This protein binds this small molecule.
Small molecule (SMILES): CCCCCCCCCCCC(=O)N[C@@H](Cc1ccc(O)cc1)C(=O)O

Binding-site contacts:
Ligand atom O contacts residue GLN99 of chain 1.C at 3.7 Å.
Ligand atom CZ contacts residue VAL168 of chain 1.C at 3.7 Å (hydrophobic).
Ligand atom CA contacts residue TYR29 of chain 1.C at 3.4 Å (hydrophobic).
Ligand atom C5 contacts residue VAL97 of chain 1.C at 3.8 Å (hydrophobic).
Ligand atom O2 contacts residue GLN99 of chain 1.C at 2.9 Å (h-bond).
Ligand atom CE1 contacts residue PRO171 of chain 1.C at 3.3 Å (hydrophobic).
Ligand atom OL contacts residue TYR29 of chain 1.C at 3.8 Å.
Ligand atom CG contacts residue SER142 of chain 1.C at 3.5 Å.
Ligand atom CD1 contacts residue SER142 of chain 1.C at 3.3 Å.
Ligand atom O2 contacts residue TYR29 of chain 1.C at 2.5 Å (h-bond).
Ligand atom OH contacts residue PRO171 of chain 1.C at 2.8 Å (h-bond).
Ligand atom C6 contacts residue TYR151 of chain 1.C at 3.4 Å (hydrophobic).
Ligand atom OH contacts residue ALA170 of chain 1.C at 3.4 Å.
Ligand atom C10 contacts residue PHE124 of chain 1.C at 3.7 Å (hydrophobic).
Ligand atom C8 contacts residue PHE124 of chain 1.C at 3.7 Å (hydrophobic).
Ligand atom C4 contacts residue TYR151 of chain 1.C at 3.4 Å (hydrophobic).
Ligand atom C3 contacts residue PHE100 of chain 1.C at 3.8 Å (hydrophobic).
Ligand atom C contacts residue TYR29 of chain 1.C at 3.3 Å (hydrophobic).
Ligand atom N contacts residue SER142 of chain 1.C at 2.7 Å (h-bond).
Ligand atom CA contacts residue SER142 of chain 1.C at 3.6 Å.
Ligand atom C2 contacts residue SER142 of chain 1.C at 3.5 Å.
Ligand atom C1 contacts residue SER142 of chain 1.C at 3.6 Å.
Ligand atom C contacts residue GLN99 of chain 1.C at 3.6 Å.
Ligand atom CE1 contacts residue ASN144 of chain 1.C at 3.8 Å.
Ligand atom O contacts residue VAL98 of chain 1.C at 3.1 Å.
Ligand atom CE2 contacts residue TYR34 of chain 1.C at 3.8 Å (hydrophobic).
Ligand atom C contacts residue VAL98 of chain 1.C at 3.8 Å (hydrophobic).
Ligand atom CE1 contacts residue ILE143 of chain 1.C at 3.8 Å (hydrophobic).
Ligand atom C3 contacts residue ILE141 of chain 1.C at 3.8 Å (hydrophobic).
Ligand atom CZ contacts residue PRO171 of chain 1.C at 3.5 Å (hydrophobic).
Ligand atom CE2 contacts residue VAL168 of chain 1.C at 3.7 Å (hydrophobic).
Ligand atom CB contacts residue SER142 of chain 1.C at 3.3 Å.
Ligand atom C2 contacts residue ILE143 of chain 1.C at 3.7 Å (hydrophobic).
Ligand atom O2 contacts residue VAL98 of chain 1.C at 3.7 Å.
Ligand atom C3 contacts residue VAL97 of chain 1.C at 3.6 Å (hydrophobic).
Ligand atom OH contacts residue ASN144 of chain 1.C at 2.7 Å (h-bond).
Ligand atom C4 contacts residue ILE141 of chain 1.C at 3.6 Å (hydrophobic).
Ligand atom CE1 contacts residue ALA172 of chain 1.C at 3.8 Å (hydrophobic).
Ligand atom OL contacts residue PHE100 of chain 1.C at 3.4 Å (h-bond).
Ligand atom C5 contacts residue ILE141 of chain 1.C at 3.8 Å (hydrophobic).

Sequence of chain 1.C:
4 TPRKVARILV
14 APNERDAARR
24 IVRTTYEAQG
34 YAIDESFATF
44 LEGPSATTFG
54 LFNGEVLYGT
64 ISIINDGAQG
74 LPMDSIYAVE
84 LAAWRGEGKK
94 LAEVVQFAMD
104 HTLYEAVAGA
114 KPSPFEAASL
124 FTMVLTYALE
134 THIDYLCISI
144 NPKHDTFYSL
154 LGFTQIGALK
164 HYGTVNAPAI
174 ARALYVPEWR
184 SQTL